Sequence of chain 1.E:
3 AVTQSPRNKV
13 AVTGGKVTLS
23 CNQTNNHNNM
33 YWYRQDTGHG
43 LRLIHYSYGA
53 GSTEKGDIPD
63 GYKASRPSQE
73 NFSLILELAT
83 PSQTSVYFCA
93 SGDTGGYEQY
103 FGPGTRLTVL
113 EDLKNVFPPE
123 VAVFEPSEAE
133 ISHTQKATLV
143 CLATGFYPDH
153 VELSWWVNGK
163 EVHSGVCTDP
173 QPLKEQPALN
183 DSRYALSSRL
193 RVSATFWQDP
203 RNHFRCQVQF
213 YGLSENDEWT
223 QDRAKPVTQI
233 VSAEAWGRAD

Sequence of chain 1.D:
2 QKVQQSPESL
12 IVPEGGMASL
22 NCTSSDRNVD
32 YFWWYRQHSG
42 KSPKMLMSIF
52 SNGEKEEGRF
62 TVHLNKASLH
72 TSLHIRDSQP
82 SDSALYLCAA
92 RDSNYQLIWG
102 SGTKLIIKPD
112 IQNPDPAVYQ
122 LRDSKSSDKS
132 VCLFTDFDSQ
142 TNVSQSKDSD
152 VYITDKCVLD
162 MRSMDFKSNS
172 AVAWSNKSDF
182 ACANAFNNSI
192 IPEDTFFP

This small molecule binds to this protein.
Small molecule (SMILES): CC(C)[C@H](N)C(=O)N[C@H](C(=O)NCC(=O)N[C@@H](C)C(=O)N[C@H](C(=O)NCC(=O)N[C@H](C(=O)NCC(=O)N[C@@H](CCCCN)C(=O)O)C(C)C)C(C)C)C(C)C

Sequence of chain 1.A:
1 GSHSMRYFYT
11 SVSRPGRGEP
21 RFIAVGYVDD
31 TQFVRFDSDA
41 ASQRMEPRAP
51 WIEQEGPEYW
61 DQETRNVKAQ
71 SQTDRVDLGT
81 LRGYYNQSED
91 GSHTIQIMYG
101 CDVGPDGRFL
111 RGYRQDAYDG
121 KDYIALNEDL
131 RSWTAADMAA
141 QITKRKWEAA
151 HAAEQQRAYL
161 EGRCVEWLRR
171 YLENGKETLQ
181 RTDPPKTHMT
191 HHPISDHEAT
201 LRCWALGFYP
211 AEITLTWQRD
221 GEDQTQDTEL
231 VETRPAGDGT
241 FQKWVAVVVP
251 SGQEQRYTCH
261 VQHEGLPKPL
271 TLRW

Binding-site contacts:
Ligand atom O contacts residue TYR96 of chain 1.D at 2.9 Å (h-bond).
Ligand atom O contacts residue TYR159 of chain 1.A at 2.4 Å (h-bond).
Ligand atom N contacts residue GLN156 of chain 1.A at 3.0 Å (h-bond).
Ligand atom OXT contacts residue THR143 of chain 1.A at 2.9 Å (h-bond).
Ligand atom C contacts residue TRP147 of chain 1.A at 3.3 Å (hydrophobic).
Ligand atom CB contacts residue TYR99 of chain 1.A at 3.6 Å (hydrophobic).
Ligand atom CB contacts residue GLN70 of chain 1.A at 3.4 Å.
Ligand atom CA contacts residue ASP95 of chain 1.E at 3.4 Å.
Ligand atom O contacts residue ARG114 of chain 1.A at 3.5 Å (salt-bridge).
Ligand atom O contacts residue TYR7 of chain 1.A at 3.2 Å.
Ligand atom CG1 contacts residue TYR9 of chain 1.A at 3.0 Å (hydrophobic).
Ligand atom O contacts residue ASP95 of chain 1.E at 3.1 Å (salt-bridge).
Ligand atom C contacts residue ASP95 of chain 1.E at 3.4 Å.
Ligand atom OXT contacts residue TYR84 of chain 1.A at 2.9 Å (h-bond).
Ligand atom C contacts residue TYR7 of chain 1.A at 3.5 Å (hydrophobic).
Ligand atom CA contacts residue TYR159 of chain 1.A at 3.4 Å (hydrophobic).
Ligand atom CG1 contacts residue TYR99 of chain 1.A at 3.5 Å (hydrophobic).
Ligand atom O contacts residue ASN30 of chain 1.E at 3.5 Å (h-bond).
Ligand atom CG2 contacts residue GLN156 of chain 1.A at 3.2 Å.
Ligand atom N contacts residue ASP77 of chain 1.A at 3.0 Å (salt-bridge).
Ligand atom N contacts residue TYR7 of chain 1.A at 2.7 Å (h-bond).
Ligand atom N contacts residue GLU63 of chain 1.A at 3.0 Å (salt-bridge).
Ligand atom N contacts residue TYR99 of chain 1.A at 3.0 Å (h-bond).
Ligand atom CA contacts residue GLU63 of chain 1.A at 3.4 Å.
Ligand atom CG1 contacts residue TRP147 of chain 1.A at 3.4 Å (hydrophobic).
Ligand atom O contacts residue THR80 of chain 1.A at 3.3 Å.
Ligand atom O contacts residue GLN156 of chain 1.A at 3.1 Å (h-bond).
Ligand atom CA contacts residue TYR99 of chain 1.A at 3.4 Å (hydrophobic).
Ligand atom CA contacts residue TYR96 of chain 1.D at 3.3 Å (hydrophobic).
Ligand atom O contacts residue TRP147 of chain 1.A at 2.9 Å (h-bond).
Ligand atom N contacts residue TYR171 of chain 1.A at 3.1 Å (h-bond).
Ligand atom CG2 contacts residue GLU63 of chain 1.A at 3.2 Å.
Ligand atom CB contacts residue GLN156 of chain 1.A at 3.4 Å.
Ligand atom CA contacts residue TYR7 of chain 1.A at 3.4 Å (hydrophobic).
Ligand atom C contacts residue TYR159 of chain 1.A at 3.6 Å (hydrophobic).
Ligand atom O contacts residue ASP95 of chain 1.E at 2.7 Å (salt-bridge).
Ligand atom O contacts residue TYR159 of chain 1.A at 3.6 Å.
Ligand atom CB contacts residue THR143 of chain 1.A at 3.5 Å.
Ligand atom NZ contacts residue ASP116 of chain 1.A at 3.0 Å (salt-bridge).
Ligand atom CG1 contacts residue GLY97 of chain 1.E at 3.5 Å.